Sequence of chain 44.C:
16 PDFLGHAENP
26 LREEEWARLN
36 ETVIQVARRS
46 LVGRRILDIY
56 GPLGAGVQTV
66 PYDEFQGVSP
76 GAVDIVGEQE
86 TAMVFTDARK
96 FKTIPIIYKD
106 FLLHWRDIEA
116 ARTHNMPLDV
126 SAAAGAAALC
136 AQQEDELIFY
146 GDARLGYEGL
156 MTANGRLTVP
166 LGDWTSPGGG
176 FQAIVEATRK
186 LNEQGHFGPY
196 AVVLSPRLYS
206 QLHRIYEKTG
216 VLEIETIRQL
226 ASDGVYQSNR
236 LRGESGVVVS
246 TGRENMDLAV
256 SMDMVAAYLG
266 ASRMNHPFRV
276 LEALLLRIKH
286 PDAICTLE

Binding-site contacts:
Ligand atom CB contacts residue ILE39 of chain 44.C at 3.7 Å (hydrophobic).
Ligand atom O contacts residue ILE54 of chain 44.C at 3.4 Å.
Ligand atom C contacts residue ASP258 of chain 44.C at 3.7 Å.
Ligand atom O contacts residue ARG49 of chain 44.C at 3.0 Å (salt-bridge).
Ligand atom CD contacts residue ASP53 of chain 44.C at 3.3 Å.
Ligand atom OG1 contacts residue ASP258 of chain 44.C at 3.5 Å.
Ligand atom CA contacts residue ASP258 of chain 44.C at 3.3 Å.
Ligand atom OG1 contacts residue MET259 of chain 44.C at 2.6 Å (h-bond).
Ligand atom CA contacts residue ARG49 of chain 44.C at 3.7 Å.
Ligand atom CG2 contacts residue ALA42 of chain 44.C at 3.7 Å (hydrophobic).
Ligand atom O contacts residue ARG43 of chain 44.C at 3.3 Å (salt-bridge).
Ligand atom N contacts residue ARG49 of chain 44.C at 3.5 Å (salt-bridge).
Ligand atom N contacts residue ARG49 of chain 44.C at 3.7 Å.
Ligand atom CB contacts residue ARG49 of chain 44.C at 3.7 Å.
Ligand atom CA contacts residue ILE54 of chain 44.C at 3.7 Å (hydrophobic).
Ligand atom NH1 contacts residue ILE51 of chain 44.C at 3.5 Å (h-bond).
Ligand atom N contacts residue ASP258 of chain 44.C at 3.2 Å (salt-bridge).
Ligand atom C contacts residue ILE54 of chain 44.C at 3.7 Å (hydrophobic).
Ligand atom NH1 contacts residue THR246 of chain 44.C at 3.5 Å.
Ligand atom N contacts residue ASP258 of chain 44.C at 3.7 Å.
Ligand atom O contacts residue ILE39 of chain 44.C at 3.5 Å.
Ligand atom C contacts residue ILE39 of chain 44.C at 3.6 Å (hydrophobic).
Ligand atom NH1 contacts residue ARG50 of chain 44.C at 3.7 Å.
Ligand atom CG2 contacts residue MET259 of chain 44.C at 3.7 Å (hydrophobic).
Ligand atom NH2 contacts residue THR246 of chain 44.C at 2.8 Å (h-bond).
Ligand atom C contacts residue ARG49 of chain 44.C at 3.5 Å.
Ligand atom N contacts residue ASP258 of chain 44.C at 2.9 Å (salt-bridge).
Ligand atom N contacts residue ARG49 of chain 44.C at 3.5 Å (salt-bridge).
Ligand atom CD1 contacts residue PRO57 of chain 44.C at 3.6 Å (hydrophobic).
Ligand atom NH2 contacts residue ASP228 of chain 44.C at 2.5 Å (salt-bridge).
Ligand atom NE contacts residue ASP53 of chain 44.C at 3.6 Å (salt-bridge).
Ligand atom O contacts residue ARG43 of chain 44.C at 2.9 Å (salt-bridge).
Ligand atom CB contacts residue MET259 of chain 44.C at 3.5 Å (hydrophobic).
Ligand atom NH1 contacts residue ASP228 of chain 44.C at 3.2 Å (salt-bridge).
Ligand atom CD2 contacts residue ARG43 of chain 44.C at 3.7 Å.
Ligand atom CB contacts residue ASP258 of chain 44.C at 3.7 Å.
Ligand atom CB contacts residue ARG49 of chain 44.C at 3.6 Å.
Ligand atom CZ contacts residue ASP228 of chain 44.C at 3.2 Å.
Ligand atom N contacts residue ASP258 of chain 44.C at 3.3 Å (salt-bridge).
Ligand atom O contacts residue ARG50 of chain 44.C at 3.7 Å.

This protein binds this small molecule.
Small molecule (SMILES): CC(C)C[C@H](NC(=O)CN)C(=O)N[C@H](C(=O)N[C@H](C(=O)NCC(=O)N[C@@H](CO)C(=O)N[C@@H](CC(C)C)C(=O)N[C@@H](CCCN=C(N)N)C(=O)NCC=O)C(C)C)[C@@H](C)O